Sequence of chain 1.A:
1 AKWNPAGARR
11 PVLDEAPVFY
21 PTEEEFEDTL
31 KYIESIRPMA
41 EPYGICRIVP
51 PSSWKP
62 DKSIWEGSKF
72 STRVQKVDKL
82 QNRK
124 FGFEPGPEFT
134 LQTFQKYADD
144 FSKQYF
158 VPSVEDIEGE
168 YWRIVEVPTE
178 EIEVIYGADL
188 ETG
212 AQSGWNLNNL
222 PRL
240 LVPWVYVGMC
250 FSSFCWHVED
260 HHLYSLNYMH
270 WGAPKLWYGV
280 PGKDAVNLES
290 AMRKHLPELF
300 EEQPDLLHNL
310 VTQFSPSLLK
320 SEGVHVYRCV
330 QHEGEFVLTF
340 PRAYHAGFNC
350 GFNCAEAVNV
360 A

A small-molecule ligand and the protein it binds are described below.
Small molecule (SMILES): C[C@@H](O)[C@H](N)C(=O)N[C@@H](CCCC[N+](C)(C)C)C(=O)N[C@H](C=O)CCC(N)=O

Binding-site contacts:
Ligand atom CB contacts residue TRP243 of chain 1.A at 2.8 Å (hydrophobic).
Ligand atom CD contacts residue TRP243 of chain 1.A at 3.5 Å (hydrophobic).
Ligand atom CB contacts residue ASN358 of chain 1.A at 3.2 Å.
Ligand atom CE contacts residue TYR245 of chain 1.A at 3.2 Å (hydrophobic).
Ligand atom CG contacts residue ASP259 of chain 1.A at 3.3 Å.
Ligand atom CM2 contacts residue SER264 of chain 1.A at 2.5 Å.
Ligand atom CD contacts residue VAL257 of chain 1.A at 3.3 Å (hydrophobic).
Ligand atom CM1 contacts residue ASN358 of chain 1.A at 3.0 Å.
Ligand atom CM2 contacts residue OGA1 of chain 1.D at 3.5 Å.
Ligand atom OG1 contacts residue TYR245 of chain 1.A at 3.5 Å (h-bond).
Ligand atom CG2 contacts residue ASP186 of chain 1.A at 2.8 Å.
Ligand atom CG contacts residue TYR245 of chain 1.A at 3.3 Å (hydrophobic).
Ligand atom CM3 contacts residue GLU258 of chain 1.A at 2.9 Å.
Ligand atom CD contacts residue TYR245 of chain 1.A at 2.8 Å (hydrophobic).
Ligand atom NZ contacts residue ASN358 of chain 1.A at 3.6 Å (h-bond).
Ligand atom CM2 contacts residue ALA356 of chain 1.A at 2.9 Å (hydrophobic).
Ligand atom CM3 contacts residue ASN358 of chain 1.A at 2.9 Å.
Ligand atom CM1 contacts residue VAL357 of chain 1.A at 3.0 Å (hydrophobic).
Ligand atom NE2 contacts residue HIS307 of chain 1.A at 3.7 Å.
Ligand atom NE2 contacts residue LEU309 of chain 1.A at 3.7 Å.
Ligand atom CA contacts residue ASP259 of chain 1.A at 3.3 Å.
Ligand atom CA contacts residue TRP243 of chain 1.A at 3.6 Å (hydrophobic).
Ligand atom CE contacts residue ALA356 of chain 1.A at 3.5 Å (hydrophobic).
Ligand atom O contacts residue ASP259 of chain 1.A at 3.7 Å.
Ligand atom OE1 contacts residue HIS256 of chain 1.A at 3.1 Å.
Ligand atom NZ contacts residue SER264 of chain 1.A at 3.5 Å (h-bond).
Ligand atom CM3 contacts residue SER264 of chain 1.A at 3.3 Å.
Ligand atom OE1 contacts residue LEU309 of chain 1.A at 3.4 Å.
Ligand atom N contacts residue ASP186 of chain 1.A at 3.0 Å.
Ligand atom CE contacts residue OGA1 of chain 1.D at 3.4 Å.
Ligand atom CB contacts residue ASP186 of chain 1.A at 3.3 Å.
Ligand atom NZ contacts residue ALA356 of chain 1.A at 3.7 Å.
Ligand atom OE1 contacts residue VAL257 of chain 1.A at 2.7 Å (h-bond).
Ligand atom CD contacts residue LEU309 of chain 1.A at 3.5 Å (hydrophobic).
Ligand atom CM2 contacts residue VAL357 of chain 1.A at 3.2 Å (hydrophobic).
Ligand atom CG2 contacts residue TRP243 of chain 1.A at 2.2 Å (hydrophobic).
Ligand atom OG1 contacts residue ASP186 of chain 1.A at 2.4 Å (salt-bridge).
Ligand atom CM3 contacts residue OGA1 of chain 1.D at 3.2 Å.
Ligand atom OG1 contacts residue TRP243 of chain 1.A at 3.7 Å.
Ligand atom N contacts residue TRP243 of chain 1.A at 3.2 Å (h-bond).